This small molecule binds to this protein.
Small molecule (SMILES): C[C@@H](O)[C@@H](C)O

Sequence of chain 5.C:
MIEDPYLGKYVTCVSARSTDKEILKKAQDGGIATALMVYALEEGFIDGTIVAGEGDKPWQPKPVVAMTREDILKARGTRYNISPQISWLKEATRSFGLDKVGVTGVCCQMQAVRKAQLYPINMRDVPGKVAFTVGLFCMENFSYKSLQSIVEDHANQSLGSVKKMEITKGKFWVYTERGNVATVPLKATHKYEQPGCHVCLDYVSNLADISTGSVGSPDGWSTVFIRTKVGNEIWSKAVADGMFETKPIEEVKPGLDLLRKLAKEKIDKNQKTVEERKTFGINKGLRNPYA

Binding-site contacts:
Ligand atom C3 contacts residue GLU54 of chain 5.C at 3.7 Å.
Ligand atom C2 contacts residue TRP59 of chain 5.C at 4.1 Å (hydrophobic).
Ligand atom C1 contacts residue GLU54 of chain 5.C at 3.9 Å.
Ligand atom C2 contacts residue ARG79 of chain 5.C at 3.5 Å.
Ligand atom O6 contacts residue TRP59 of chain 5.C at 3.9 Å.
Ligand atom O6 contacts residue GLU54 of chain 5.C at 2.9 Å (salt-bridge).
Ligand atom C2 contacts residue GLU54 of chain 5.C at 4.1 Å.
Ligand atom C4 contacts residue GLU54 of chain 5.C at 3.8 Å.
Ligand atom C1 contacts residue TRP59 of chain 5.C at 4.2 Å (hydrophobic).
Ligand atom O5 contacts residue GLU54 of chain 5.C at 3.8 Å.
Ligand atom C3 contacts residue TRP59 of chain 5.C at 3.7 Å (hydrophobic).
Ligand atom O5 contacts residue ARG79 of chain 5.C at 4.1 Å.
Ligand atom O5 contacts residue ARG76 of chain 5.C at 4.2 Å.
Ligand atom C4 contacts residue TRP59 of chain 5.C at 3.8 Å (hydrophobic).
Ligand atom C1 contacts residue ARG79 of chain 5.C at 3.3 Å.